Binding-site contacts:
Ligand atom C20 contacts residue ALA216 of chain 1.B at 4.1 Å (hydrophobic).
Ligand atom C5 contacts residue LYS218 of chain 1.B at 3.8 Å.
Ligand atom C19 contacts residue MET264 of chain 1.B at 3.4 Å (hydrophobic).
Ligand atom C13 contacts residue SER268 of chain 1.B at 3.5 Å.
Ligand atom C15 contacts residue LEU316 of chain 1.B at 3.7 Å (hydrophobic).
Ligand atom C19 contacts residue LEU316 of chain 1.B at 3.9 Å (hydrophobic).
Ligand atom C14 contacts residue SER268 of chain 1.B at 3.9 Å.
Ligand atom C17 contacts residue ALA216 of chain 1.B at 4.1 Å (hydrophobic).
Ligand atom C16 contacts residue LEU196 of chain 1.B at 3.8 Å (hydrophobic).
Ligand atom C17 contacts residue LEU196 of chain 1.B at 3.5 Å (hydrophobic).
Ligand atom N9 contacts residue LEU316 of chain 1.B at 3.8 Å.
Ligand atom C2 contacts residue LYS218 of chain 1.B at 3.5 Å.
Ligand atom C17 contacts residue PHE263 of chain 1.B at 3.9 Å (hydrophobic).
Ligand atom C6 contacts residue VAL204 of chain 1.B at 3.9 Å (hydrophobic).
Ligand atom C19 contacts residue ALA216 of chain 1.B at 3.5 Å (hydrophobic).
Ligand atom N18 contacts residue MET264 of chain 1.B at 3.0 Å (h-bond).
Ligand atom S12 contacts residue GOL1 of chain 1.L at 3.1 Å (h-bond).
Ligand atom C2 contacts residue THR261 of chain 1.B at 3.8 Å.
Ligand atom N18 contacts residue PHE263 of chain 1.B at 3.6 Å.
Ligand atom C20 contacts residue LEU316 of chain 1.B at 3.4 Å (hydrophobic).
Ligand atom C4 contacts residue LYS218 of chain 1.B at 3.9 Å.
Ligand atom F21 contacts residue LYS218 of chain 1.B at 3.7 Å.
Ligand atom C3 contacts residue THR261 of chain 1.B at 3.7 Å.
Ligand atom C2 contacts residue ALA216 of chain 1.B at 4.0 Å (hydrophobic).
Ligand atom C4 contacts residue ASP327 of chain 1.B at 3.2 Å.
Ligand atom C7 contacts residue VAL204 of chain 1.B at 3.7 Å (hydrophobic).
Ligand atom C3 contacts residue LYS218 of chain 1.B at 3.7 Å.
Ligand atom C19 contacts residue GLU262 of chain 1.B at 3.6 Å.
Ligand atom C16 contacts residue VAL204 of chain 1.B at 4.0 Å (hydrophobic).
Ligand atom N11 contacts residue VAL204 of chain 1.B at 3.5 Å.
Ligand atom C17 contacts residue MET264 of chain 1.B at 3.7 Å (hydrophobic).
Ligand atom N18 contacts residue ALA216 of chain 1.B at 3.6 Å.
Ligand atom C5 contacts residue ASP327 of chain 1.B at 3.4 Å.
Ligand atom C1 contacts residue VAL204 of chain 1.B at 3.7 Å (hydrophobic).
Ligand atom F21 contacts residue ILE259 of chain 1.B at 3.2 Å.
Ligand atom C10 contacts residue GOL1 of chain 1.L at 4.0 Å.
Ligand atom C8 contacts residue VAL204 of chain 1.B at 3.7 Å (hydrophobic).
Ligand atom F21 contacts residue THR261 of chain 1.B at 3.2 Å.
Ligand atom C8 contacts residue LEU316 of chain 1.B at 3.7 Å (hydrophobic).
Ligand atom C13 contacts residue ASP271 of chain 1.B at 4.1 Å.

Sequence of chain 1.B:
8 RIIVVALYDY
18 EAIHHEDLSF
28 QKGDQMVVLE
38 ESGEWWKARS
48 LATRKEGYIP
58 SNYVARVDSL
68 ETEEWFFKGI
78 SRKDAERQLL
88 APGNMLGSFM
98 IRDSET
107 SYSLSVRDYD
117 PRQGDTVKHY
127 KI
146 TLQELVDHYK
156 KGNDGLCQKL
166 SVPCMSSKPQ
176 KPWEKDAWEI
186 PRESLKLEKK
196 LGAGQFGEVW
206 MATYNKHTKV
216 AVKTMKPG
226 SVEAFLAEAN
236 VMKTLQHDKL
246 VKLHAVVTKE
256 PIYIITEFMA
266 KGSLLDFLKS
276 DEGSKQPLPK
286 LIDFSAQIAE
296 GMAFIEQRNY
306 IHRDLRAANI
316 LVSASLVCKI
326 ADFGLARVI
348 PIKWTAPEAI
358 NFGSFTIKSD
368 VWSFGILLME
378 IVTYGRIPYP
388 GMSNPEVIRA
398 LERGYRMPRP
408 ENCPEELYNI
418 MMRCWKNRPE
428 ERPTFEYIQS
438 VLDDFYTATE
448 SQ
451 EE

A protein and the small-molecule ligand that binds it are described below.
Small molecule (SMILES): Fc1ccc(-c2nc3n(c2-c2ccncc2)CCS3)cc1